Sequence of chain 52.C:
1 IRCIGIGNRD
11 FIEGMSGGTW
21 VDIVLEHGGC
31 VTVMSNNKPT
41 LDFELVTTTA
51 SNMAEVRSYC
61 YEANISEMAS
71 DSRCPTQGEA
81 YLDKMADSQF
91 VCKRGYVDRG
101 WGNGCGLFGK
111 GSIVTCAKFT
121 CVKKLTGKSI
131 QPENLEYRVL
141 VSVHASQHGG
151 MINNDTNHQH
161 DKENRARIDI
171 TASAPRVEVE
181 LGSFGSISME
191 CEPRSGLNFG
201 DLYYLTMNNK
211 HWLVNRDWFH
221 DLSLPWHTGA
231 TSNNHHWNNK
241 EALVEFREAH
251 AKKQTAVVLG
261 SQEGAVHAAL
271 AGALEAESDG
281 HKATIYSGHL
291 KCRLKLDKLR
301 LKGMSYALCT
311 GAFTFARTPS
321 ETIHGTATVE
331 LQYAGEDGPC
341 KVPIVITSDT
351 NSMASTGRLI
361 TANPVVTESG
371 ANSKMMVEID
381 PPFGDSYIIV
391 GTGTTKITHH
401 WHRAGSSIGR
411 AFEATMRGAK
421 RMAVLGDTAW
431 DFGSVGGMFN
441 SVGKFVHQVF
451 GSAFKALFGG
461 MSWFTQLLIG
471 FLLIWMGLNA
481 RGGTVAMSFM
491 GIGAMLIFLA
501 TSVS

This protein binds this small molecule.
Small molecule (SMILES): CC(=O)N[C@H]1[C@H](O[C@H]2[C@H](O)[C@@H](NC(C)=O)CO[C@@H]2CO[C@@H]2O[C@@H](C)[C@@H](O)[C@@H](O)[C@@H]2O)O[C@H](CO)[C@@H](O)[C@@H]1O

Binding-site contacts:
Ligand atom C2 contacts residue MET151 of chain 52.C at 4.3 Å (hydrophobic).
Ligand atom C7 contacts residue GLY150 of chain 52.C at 3.1 Å.
Ligand atom C4 contacts residue ASN154 of chain 52.C at 4.2 Å.
Ligand atom C1 contacts residue THR156 of chain 52.C at 4.2 Å.
Ligand atom C6 contacts residue THR156 of chain 52.C at 3.8 Å.
Ligand atom O7 contacts residue ASN154 of chain 52.C at 4.0 Å.
Ligand atom C5 contacts residue ASN154 of chain 52.C at 3.6 Å.
Ligand atom C2 contacts residue ASN154 of chain 52.C at 2.4 Å.
Ligand atom C2 contacts residue GLY150 of chain 52.C at 3.8 Å.
Ligand atom O5 contacts residue ASN154 of chain 52.C at 2.3 Å (h-bond).
Ligand atom C3 contacts residue MET151 of chain 52.C at 4.1 Å (hydrophobic).
Ligand atom C7 contacts residue ASN154 of chain 52.C at 3.7 Å.
Ligand atom C5 contacts residue MET151 of chain 52.C at 3.8 Å (hydrophobic).
Ligand atom O7 contacts residue GLY150 of chain 52.C at 2.9 Å (h-bond).
Ligand atom C5 contacts residue THR156 of chain 52.C at 3.8 Å.
Ligand atom C3 contacts residue ASN154 of chain 52.C at 3.8 Å.
Ligand atom O5 contacts residue THR156 of chain 52.C at 3.8 Å.
Ligand atom C5 contacts residue THR156 of chain 52.C at 4.1 Å.
Ligand atom O6 contacts residue MET151 of chain 52.C at 4.4 Å.
Ligand atom N2 contacts residue GLY150 of chain 52.C at 3.5 Å (h-bond).
Ligand atom C4 contacts residue MET151 of chain 52.C at 3.9 Å (hydrophobic).
Ligand atom N2 contacts residue ASN154 of chain 52.C at 2.9 Å (h-bond).
Ligand atom C8 contacts residue ASN157 of chain 52.C at 3.3 Å.
Ligand atom C1 contacts residue GLY150 of chain 52.C at 4.0 Å.
Ligand atom O7 contacts residue HIS148 of chain 52.C at 3.6 Å.
Ligand atom C8 contacts residue THR156 of chain 52.C at 4.2 Å.
Ligand atom O5 contacts residue ASN157 of chain 52.C at 4.2 Å.
Ligand atom C8 contacts residue GLY150 of chain 52.C at 3.7 Å.
Ligand atom C6 contacts residue ASP161 of chain 52.C at 3.7 Å.
Ligand atom O5 contacts residue MET151 of chain 52.C at 3.9 Å.
Ligand atom C1 contacts residue ASN154 of chain 52.C at 1.4 Å.
Ligand atom O5 contacts residue THR156 of chain 52.C at 4.1 Å.
Ligand atom C6 contacts residue ASN157 of chain 52.C at 3.7 Å.
Ligand atom C6 contacts residue THR156 of chain 52.C at 3.9 Å.
Ligand atom C1 contacts residue MET151 of chain 52.C at 4.2 Å (hydrophobic).